Sequence of chain 1.B:
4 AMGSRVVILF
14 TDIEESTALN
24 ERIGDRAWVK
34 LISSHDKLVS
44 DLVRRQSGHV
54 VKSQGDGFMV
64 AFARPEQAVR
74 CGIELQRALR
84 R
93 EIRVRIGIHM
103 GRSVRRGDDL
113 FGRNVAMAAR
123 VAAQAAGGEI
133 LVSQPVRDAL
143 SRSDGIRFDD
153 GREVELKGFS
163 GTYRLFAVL

Binding-site contacts:
Ligand atom O1B contacts residue ILE16 of chain 1.B at 3.2 Å (h-bond).
Ligand atom C4 contacts residue GLN57 of chain 1.B at 3.0 Å.
Ligand atom O3G contacts residue CA1 of chain 1.J at 2.3 Å.
Ligand atom O1G contacts residue GLU18 of chain 1.B at 2.8 Å (salt-bridge).
Ligand atom C2 contacts residue GLN57 of chain 1.B at 3.4 Å.
Ligand atom N1 contacts residue LYS55 of chain 1.A at 2.9 Å (salt-bridge).
Ligand atom O3A contacts residue THR20 of chain 1.B at 3.5 Å (h-bond).
Ligand atom N1 contacts residue MET62 of chain 1.A at 3.5 Å (h-bond).
Ligand atom C5 contacts residue GLN57 of chain 1.B at 3.5 Å.
Ligand atom O2B contacts residue THR20 of chain 1.B at 2.8 Å (h-bond).
Ligand atom PA contacts residue CA1 of chain 1.J at 3.5 Å.
Ligand atom N6 contacts residue LEU112 of chain 1.A at 2.7 Å (h-bond).
Ligand atom O2A contacts residue LYS159 of chain 1.A at 3.0 Å (salt-bridge).
Ligand atom O2A contacts residue MG1 of chain 1.I at 3.4 Å.
Ligand atom C5' contacts residue SER19 of chain 1.B at 3.2 Å.
Ligand atom O3G contacts residue ASP15 of chain 1.B at 3.4 Å (salt-bridge).
Ligand atom O2G contacts residue LYS159 of chain 1.A at 2.8 Å (salt-bridge).
Ligand atom O1A contacts residue ASP15 of chain 1.B at 3.4 Å (salt-bridge).
Ligand atom N6 contacts residue ASP111 of chain 1.A at 2.8 Å (salt-bridge).
Ligand atom PA contacts residue MG1 of chain 1.I at 3.6 Å.
Ligand atom N3 contacts residue GLN57 of chain 1.B at 3.1 Å (h-bond).
Ligand atom O3G contacts residue ILE16 of chain 1.B at 3.3 Å (h-bond).
Ligand atom O1B contacts residue ASP59 of chain 1.B at 3.1 Å (salt-bridge).
Ligand atom O1A contacts residue GLN57 of chain 1.B at 3.3 Å (h-bond).
Ligand atom N7 contacts residue VAL117 of chain 1.A at 3.3 Å.
Ligand atom PG contacts residue CA1 of chain 1.J at 3.5 Å.
Ligand atom O1A contacts residue MG1 of chain 1.I at 2.8 Å.
Ligand atom O1B contacts residue SER19 of chain 1.B at 2.9 Å (h-bond).
Ligand atom C2 contacts residue GLN57 of chain 1.A at 3.6 Å.
Ligand atom O1B contacts residue CA1 of chain 1.J at 2.3 Å.
Ligand atom N9 contacts residue GLN57 of chain 1.B at 3.5 Å (h-bond).
Ligand atom O1A contacts residue CA1 of chain 1.J at 2.4 Å.
Ligand atom O3B contacts residue LYS159 of chain 1.A at 3.1 Å (salt-bridge).
Ligand atom O4' contacts residue ALA118 of chain 1.A at 3.5 Å.
Ligand atom O1A contacts residue ASP59 of chain 1.B at 3.3 Å (salt-bridge).
Ligand atom O2B contacts residue SER19 of chain 1.B at 3.6 Å (h-bond).
Ligand atom C2' contacts residue GLN57 of chain 1.B at 3.3 Å.
Ligand atom O3G contacts residue ARG97 of chain 1.B at 2.9 Å (salt-bridge).
Ligand atom PB contacts residue CA1 of chain 1.J at 3.4 Å.
Ligand atom C5 contacts residue VAL117 of chain 1.A at 3.5 Å (hydrophobic).

Sequence of chain 1.A:
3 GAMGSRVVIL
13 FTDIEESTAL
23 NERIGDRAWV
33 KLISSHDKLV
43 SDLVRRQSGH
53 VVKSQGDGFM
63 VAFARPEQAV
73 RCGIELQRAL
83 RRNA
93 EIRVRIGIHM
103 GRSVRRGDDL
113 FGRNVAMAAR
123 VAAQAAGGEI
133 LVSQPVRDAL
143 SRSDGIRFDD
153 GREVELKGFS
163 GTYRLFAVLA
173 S

This small molecule binds to this protein.
Small molecule (SMILES): C[C@H]1O[C@@H](n2cnc3c(N)ncnc32)C[C@@H]1OP(=O)(O)OP(=O)(O)OP(=O)(O)O